Binding-site contacts:
Ligand atom C5 contacts residue ASN212 of chain 11.E at 3.7 Å.
Ligand atom C1 contacts residue ASN212 of chain 11.E at 1.4 Å.
Ligand atom O5 contacts residue ASN212 of chain 11.E at 2.4 Å (h-bond).
Ligand atom C4 contacts residue ASN212 of chain 11.E at 4.2 Å.
Ligand atom C1 contacts residue ILE211 of chain 11.E at 4.2 Å (hydrophobic).
Ligand atom C3 contacts residue ASN212 of chain 11.E at 3.8 Å.
Ligand atom C7 contacts residue ASN212 of chain 11.E at 3.9 Å.
Ligand atom C2 contacts residue ASN212 of chain 11.E at 2.4 Å.
Ligand atom N2 contacts residue ILE211 of chain 11.E at 4.3 Å.
Ligand atom O7 contacts residue ASN212 of chain 11.E at 4.5 Å.
Ligand atom N2 contacts residue ASN212 of chain 11.E at 2.9 Å (h-bond).

A small-molecule ligand and the protein it binds are described below.
Small molecule (SMILES): CC(=O)N[C@@H]1[C@@H](O)[C@H](O)[C@@H](CO)O[C@H]1O

Sequence of chain 11.E:
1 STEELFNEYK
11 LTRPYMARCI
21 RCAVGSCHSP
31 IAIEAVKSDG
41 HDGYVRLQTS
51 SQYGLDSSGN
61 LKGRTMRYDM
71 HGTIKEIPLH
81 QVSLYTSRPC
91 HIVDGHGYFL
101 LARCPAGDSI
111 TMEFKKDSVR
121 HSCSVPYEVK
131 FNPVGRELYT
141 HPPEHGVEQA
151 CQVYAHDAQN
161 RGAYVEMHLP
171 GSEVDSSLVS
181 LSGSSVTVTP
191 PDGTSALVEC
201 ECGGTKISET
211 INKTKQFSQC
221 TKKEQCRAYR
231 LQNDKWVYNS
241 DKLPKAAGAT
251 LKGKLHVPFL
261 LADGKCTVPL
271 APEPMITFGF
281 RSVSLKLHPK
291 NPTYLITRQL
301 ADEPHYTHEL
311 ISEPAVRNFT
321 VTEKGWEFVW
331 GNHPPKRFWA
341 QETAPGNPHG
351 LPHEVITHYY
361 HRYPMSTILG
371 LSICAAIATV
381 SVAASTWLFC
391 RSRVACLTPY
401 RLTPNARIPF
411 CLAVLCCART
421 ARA